Sequence of chain 10.A:
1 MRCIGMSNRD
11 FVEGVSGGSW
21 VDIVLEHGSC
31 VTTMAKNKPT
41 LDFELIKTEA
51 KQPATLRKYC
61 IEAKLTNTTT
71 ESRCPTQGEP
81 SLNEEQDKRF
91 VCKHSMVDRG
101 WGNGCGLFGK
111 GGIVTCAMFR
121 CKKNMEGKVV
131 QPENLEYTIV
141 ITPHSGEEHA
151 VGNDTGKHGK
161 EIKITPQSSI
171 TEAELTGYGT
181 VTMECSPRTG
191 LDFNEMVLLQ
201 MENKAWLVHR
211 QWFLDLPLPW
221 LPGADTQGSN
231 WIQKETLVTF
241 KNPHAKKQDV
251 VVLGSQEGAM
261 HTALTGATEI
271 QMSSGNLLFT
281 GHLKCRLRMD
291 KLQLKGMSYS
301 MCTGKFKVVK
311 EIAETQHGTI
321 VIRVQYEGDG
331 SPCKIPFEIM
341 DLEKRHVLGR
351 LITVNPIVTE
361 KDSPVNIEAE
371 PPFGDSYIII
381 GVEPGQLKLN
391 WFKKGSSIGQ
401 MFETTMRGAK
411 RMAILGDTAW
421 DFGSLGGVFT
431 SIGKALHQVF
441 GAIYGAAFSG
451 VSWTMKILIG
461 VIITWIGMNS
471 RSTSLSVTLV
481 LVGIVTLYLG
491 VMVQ

The protein below binds the small molecule below.
Small molecule (SMILES): CC(=O)N[C@@H]1[C@@H](O)[C@H](O)[C@@H](CO)O[C@H]1O

Sequence of chain 10.C:
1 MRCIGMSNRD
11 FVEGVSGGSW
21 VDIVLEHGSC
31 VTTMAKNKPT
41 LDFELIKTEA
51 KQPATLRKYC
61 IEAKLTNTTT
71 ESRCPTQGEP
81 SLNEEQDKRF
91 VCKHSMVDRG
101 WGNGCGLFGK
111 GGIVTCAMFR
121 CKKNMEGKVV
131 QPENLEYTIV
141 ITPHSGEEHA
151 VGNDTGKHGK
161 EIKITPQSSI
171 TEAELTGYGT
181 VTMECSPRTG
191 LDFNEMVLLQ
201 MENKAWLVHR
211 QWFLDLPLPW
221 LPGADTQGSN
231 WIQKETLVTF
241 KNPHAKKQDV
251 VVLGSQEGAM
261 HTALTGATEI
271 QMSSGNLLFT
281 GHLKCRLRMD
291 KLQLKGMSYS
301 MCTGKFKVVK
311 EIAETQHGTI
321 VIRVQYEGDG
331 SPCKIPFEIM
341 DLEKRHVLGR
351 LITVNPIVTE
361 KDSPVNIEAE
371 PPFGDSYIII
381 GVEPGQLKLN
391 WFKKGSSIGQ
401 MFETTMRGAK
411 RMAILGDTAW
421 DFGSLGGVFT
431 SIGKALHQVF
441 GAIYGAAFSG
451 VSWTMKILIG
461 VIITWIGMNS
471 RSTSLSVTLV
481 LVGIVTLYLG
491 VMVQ

Binding-site contacts:
Ligand atom O3 contacts residue HIS149 of chain 10.C at 4.0 Å.
Ligand atom C6 contacts residue LYS157 of chain 10.C at 3.6 Å.
Ligand atom C8 contacts residue TRP101 of chain 10.A at 4.4 Å (hydrophobic).
Ligand atom C1 contacts residue ASN153 of chain 10.C at 1.4 Å.
Ligand atom C8 contacts residue HIS149 of chain 10.C at 3.7 Å.
Ligand atom C5 contacts residue ASN153 of chain 10.C at 3.7 Å.
Ligand atom C1 contacts residue HIS158 of chain 10.C at 4.1 Å.
Ligand atom O7 contacts residue GLY102 of chain 10.A at 3.0 Å (h-bond).
Ligand atom C3 contacts residue ASN153 of chain 10.C at 3.8 Å.
Ligand atom C4 contacts residue HIS149 of chain 10.C at 4.0 Å.
Ligand atom C7 contacts residue ASN153 of chain 10.C at 3.6 Å.
Ligand atom C5 contacts residue HIS149 of chain 10.C at 4.2 Å.
Ligand atom N2 contacts residue ASN153 of chain 10.C at 2.9 Å (h-bond).
Ligand atom C3 contacts residue HIS149 of chain 10.C at 4.3 Å.
Ligand atom O7 contacts residue ASN153 of chain 10.C at 4.5 Å.
Ligand atom N2 contacts residue HIS149 of chain 10.C at 4.2 Å.
Ligand atom C2 contacts residue HIS149 of chain 10.C at 3.6 Å.
Ligand atom O5 contacts residue THR155 of chain 10.C at 4.5 Å.
Ligand atom C1 contacts residue HIS149 of chain 10.C at 3.4 Å.
Ligand atom O4 contacts residue LYS157 of chain 10.C at 4.5 Å.
Ligand atom C4 contacts residue ASN153 of chain 10.C at 4.2 Å.
Ligand atom C1 contacts residue THR155 of chain 10.C at 3.8 Å.
Ligand atom C8 contacts residue ASN153 of chain 10.C at 4.0 Å.
Ligand atom O5 contacts residue ASN153 of chain 10.C at 2.4 Å (h-bond).
Ligand atom O5 contacts residue HIS158 of chain 10.C at 3.1 Å.
Ligand atom O6 contacts residue LYS157 of chain 10.C at 3.2 Å (salt-bridge).
Ligand atom C7 contacts residue HIS149 of chain 10.C at 4.3 Å.
Ligand atom O7 contacts residue TRP101 of chain 10.A at 3.8 Å.
Ligand atom C5 contacts residue LYS157 of chain 10.C at 3.9 Å.
Ligand atom C2 contacts residue ASN153 of chain 10.C at 2.5 Å.
Ligand atom O5 contacts residue HIS149 of chain 10.C at 3.5 Å.
Ligand atom C5 contacts residue HIS158 of chain 10.C at 4.0 Å.
Ligand atom C6 contacts residue HIS158 of chain 10.C at 3.7 Å.
Ligand atom C7 contacts residue GLY102 of chain 10.A at 4.1 Å.